Binding-site contacts:
Ligand atom O3G contacts residue ASN200 of chain 1.F at 3.0 Å (h-bond).
Ligand atom C6 contacts residue LEU246 of chain 1.F at 3.4 Å (hydrophobic).
Ligand atom O2A contacts residue MG1 of chain 1.Q at 3.4 Å.
Ligand atom N7 contacts residue ARG236 of chain 1.F at 3.3 Å (salt-bridge).
Ligand atom S1G contacts residue ARG407 of chain 1.E at 3.0 Å (salt-bridge).
Ligand atom PG contacts residue MG1 of chain 1.Q at 2.9 Å.
Ligand atom N7 contacts residue ARG407 of chain 1.E at 3.3 Å (salt-bridge).
Ligand atom N6 contacts residue TYR408 of chain 1.E at 2.7 Å (h-bond).
Ligand atom O3B contacts residue ASN200 of chain 1.F at 3.2 Å (h-bond).
Ligand atom PB contacts residue MG1 of chain 1.Q at 2.4 Å.
Ligand atom C5' contacts residue GLY202 of chain 1.F at 3.3 Å.
Ligand atom O3B contacts residue MG1 of chain 1.Q at 2.9 Å.
Ligand atom O2G contacts residue MG1 of chain 1.Q at 2.2 Å.
Ligand atom O1B contacts residue GLY202 of chain 1.F at 2.5 Å (h-bond).
Ligand atom O3A contacts residue SER204 of chain 1.F at 3.2 Å.
Ligand atom O5' contacts residue GLY202 of chain 1.F at 3.6 Å.
Ligand atom O1B contacts residue LYS203 of chain 1.F at 2.7 Å (salt-bridge).
Ligand atom O2B contacts residue SER204 of chain 1.F at 3.6 Å.
Ligand atom C8 contacts residue ARG236 of chain 1.F at 3.2 Å.
Ligand atom S1G contacts residue ASN200 of chain 1.F at 3.3 Å (h-bond).
Ligand atom O2B contacts residue MG1 of chain 1.Q at 2.0 Å.
Ligand atom C6 contacts residue TYR408 of chain 1.E at 3.1 Å (hydrophobic).
Ligand atom O1B contacts residue VAL201 of chain 1.F at 3.2 Å (h-bond).
Ligand atom N1 contacts residue LEU246 of chain 1.F at 3.5 Å.
Ligand atom S1G contacts residue LYS405 of chain 1.E at 2.8 Å (salt-bridge).
Ligand atom PA contacts residue MG1 of chain 1.Q at 3.1 Å.
Ligand atom C5' contacts residue ASN200 of chain 1.F at 3.5 Å.
Ligand atom S1G contacts residue MG1 of chain 1.Q at 3.6 Å.
Ligand atom O3G contacts residue LYS405 of chain 1.E at 2.6 Å (salt-bridge).
Ligand atom O3' contacts residue ASN200 of chain 1.F at 2.9 Å (h-bond).
Ligand atom PG contacts residue LYS405 of chain 1.E at 3.2 Å.
Ligand atom O1A contacts residue SER204 of chain 1.F at 3.5 Å.
Ligand atom O1A contacts residue ARG236 of chain 1.F at 2.4 Å (salt-bridge).
Ligand atom O2' contacts residue LYS423 of chain 1.F at 3.2 Å.
Ligand atom PB contacts residue LYS203 of chain 1.F at 3.6 Å.
Ligand atom O2A contacts residue ASN200 of chain 1.F at 3.6 Å.
Ligand atom O3G contacts residue VAL199 of chain 1.F at 3.3 Å.
Ligand atom N1 contacts residue TYR408 of chain 1.E at 3.4 Å (h-bond).
Ligand atom O3A contacts residue MG1 of chain 1.Q at 2.1 Å.
Ligand atom O2B contacts residue LYS203 of chain 1.F at 3.2 Å.

Sequence of chain 1.F:
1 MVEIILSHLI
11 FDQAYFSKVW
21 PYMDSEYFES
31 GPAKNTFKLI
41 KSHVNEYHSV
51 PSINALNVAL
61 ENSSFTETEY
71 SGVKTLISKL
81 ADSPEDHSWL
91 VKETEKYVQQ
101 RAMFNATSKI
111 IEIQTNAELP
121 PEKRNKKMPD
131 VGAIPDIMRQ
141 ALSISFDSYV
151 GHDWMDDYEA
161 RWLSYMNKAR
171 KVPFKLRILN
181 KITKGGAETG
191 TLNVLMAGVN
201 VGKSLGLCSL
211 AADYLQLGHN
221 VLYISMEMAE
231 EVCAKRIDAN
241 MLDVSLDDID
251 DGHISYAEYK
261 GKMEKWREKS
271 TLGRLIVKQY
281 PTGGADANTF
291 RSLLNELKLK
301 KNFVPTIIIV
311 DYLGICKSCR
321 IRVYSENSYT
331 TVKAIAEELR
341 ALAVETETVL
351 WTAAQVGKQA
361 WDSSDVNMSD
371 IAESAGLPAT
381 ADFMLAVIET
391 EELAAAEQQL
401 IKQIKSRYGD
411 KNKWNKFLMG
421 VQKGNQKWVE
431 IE

Sequence of chain 1.E:
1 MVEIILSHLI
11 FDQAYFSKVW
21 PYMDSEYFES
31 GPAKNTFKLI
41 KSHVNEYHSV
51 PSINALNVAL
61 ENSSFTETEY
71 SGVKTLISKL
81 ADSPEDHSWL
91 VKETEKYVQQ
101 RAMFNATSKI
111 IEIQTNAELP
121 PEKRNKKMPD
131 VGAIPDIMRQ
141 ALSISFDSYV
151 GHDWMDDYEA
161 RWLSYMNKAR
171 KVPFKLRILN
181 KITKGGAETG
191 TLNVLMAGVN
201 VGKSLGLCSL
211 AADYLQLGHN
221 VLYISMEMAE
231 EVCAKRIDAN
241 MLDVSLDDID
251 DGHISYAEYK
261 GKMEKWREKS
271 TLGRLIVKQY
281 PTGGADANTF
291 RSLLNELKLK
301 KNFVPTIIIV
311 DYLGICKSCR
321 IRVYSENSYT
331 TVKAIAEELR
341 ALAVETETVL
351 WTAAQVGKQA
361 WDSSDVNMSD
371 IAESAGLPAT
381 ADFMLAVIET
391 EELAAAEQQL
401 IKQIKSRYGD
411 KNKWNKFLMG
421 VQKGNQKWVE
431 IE

A protein and the small-molecule ligand that binds it are described below.
Small molecule (SMILES): Nc1ncnc2c1ncn2[C@@H]1O[C@H](COP(=O)(O)OP(=O)(O)OP(O)(O)=S)[C@@H](O)[C@H]1O